Binding-site contacts:
Ligand atom O2 contacts residue HIS10 of chain 1.H at 2.6 Å (h-bond).
Ligand atom O2 contacts residue LEU13 of chain 1.H at 3.9 Å.
Ligand atom O4 contacts residue ARG157 of chain 1.L at 3.1 Å (salt-bridge).
Ligand atom C2 contacts residue LEU13 of chain 1.H at 4.3 Å (hydrophobic).
Ligand atom C2 contacts residue HIS10 of chain 1.H at 3.8 Å.
Ligand atom O1 contacts residue ARG157 of chain 1.L at 3.4 Å (salt-bridge).
Ligand atom O4 contacts residue PRO103 of chain 1.J at 4.5 Å.
Ligand atom O1 contacts residue LEU13 of chain 1.H at 4.5 Å.
Ligand atom C1 contacts residue LEU13 of chain 1.H at 3.7 Å (hydrophobic).
Ligand atom O3 contacts residue LEU13 of chain 1.H at 3.8 Å.
Ligand atom O3 contacts residue HIS10 of chain 1.H at 2.6 Å (h-bond).
Ligand atom C2 contacts residue GLY14 of chain 1.H at 4.2 Å.
Ligand atom O1 contacts residue GLY52 of chain 1.K at 3.7 Å.
Ligand atom O4 contacts residue GLU59 of chain 1.H at 4.5 Å.
Ligand atom C4 contacts residue HIS10 of chain 1.H at 4.0 Å.
Ligand atom C4 contacts residue ARG157 of chain 1.L at 3.8 Å.
Ligand atom C1 contacts residue ARG157 of chain 1.L at 4.0 Å.
Ligand atom C1 contacts residue GLY14 of chain 1.H at 3.9 Å.
Ligand atom O4 contacts residue GLU104 of chain 1.J at 4.3 Å.
Ligand atom O4 contacts residue HIS10 of chain 1.H at 4.0 Å.
Ligand atom O2 contacts residue GLY14 of chain 1.H at 3.2 Å (h-bond).
Ligand atom C3 contacts residue HIS10 of chain 1.H at 3.8 Å.
Ligand atom C3 contacts residue ARG157 of chain 1.L at 3.2 Å.
Ligand atom O1 contacts residue ALA54 of chain 1.K at 3.9 Å.
Ligand atom O3 contacts residue ARG157 of chain 1.L at 2.9 Å (salt-bridge).
Ligand atom C2 contacts residue ARG157 of chain 1.L at 4.3 Å.

Sequence of chain 1.K:
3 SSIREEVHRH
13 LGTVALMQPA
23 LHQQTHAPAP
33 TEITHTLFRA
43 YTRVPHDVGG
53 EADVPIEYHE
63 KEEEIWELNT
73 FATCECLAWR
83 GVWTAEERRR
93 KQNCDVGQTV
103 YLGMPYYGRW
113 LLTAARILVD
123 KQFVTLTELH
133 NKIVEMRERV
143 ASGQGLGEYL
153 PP

A small-molecule ligand and the protein it binds are described below.
Small molecule (SMILES): OC[C@H]1O[C@](O)(CO)[C@@H](O)[C@@H]1O

Sequence of chain 1.H:
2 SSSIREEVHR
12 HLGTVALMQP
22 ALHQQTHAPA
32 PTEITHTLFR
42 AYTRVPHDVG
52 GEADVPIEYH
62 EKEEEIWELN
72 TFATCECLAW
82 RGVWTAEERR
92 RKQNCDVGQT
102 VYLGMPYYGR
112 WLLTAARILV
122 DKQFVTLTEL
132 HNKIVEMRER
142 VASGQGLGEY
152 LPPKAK

Sequence of chain 1.J:
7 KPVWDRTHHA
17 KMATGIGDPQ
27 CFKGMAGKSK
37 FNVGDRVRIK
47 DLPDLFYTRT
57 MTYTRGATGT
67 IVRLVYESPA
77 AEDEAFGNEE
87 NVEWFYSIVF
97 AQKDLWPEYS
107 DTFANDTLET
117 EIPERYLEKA

Sequence of chain 1.L:
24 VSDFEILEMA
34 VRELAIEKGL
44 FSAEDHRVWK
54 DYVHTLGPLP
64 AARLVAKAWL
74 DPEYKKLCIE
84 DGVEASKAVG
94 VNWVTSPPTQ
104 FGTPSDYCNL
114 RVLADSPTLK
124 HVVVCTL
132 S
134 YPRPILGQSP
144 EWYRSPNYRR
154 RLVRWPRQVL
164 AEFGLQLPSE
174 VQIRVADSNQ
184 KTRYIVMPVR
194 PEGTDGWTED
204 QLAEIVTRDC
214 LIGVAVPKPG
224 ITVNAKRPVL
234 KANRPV